Sequence of chain 1.A:
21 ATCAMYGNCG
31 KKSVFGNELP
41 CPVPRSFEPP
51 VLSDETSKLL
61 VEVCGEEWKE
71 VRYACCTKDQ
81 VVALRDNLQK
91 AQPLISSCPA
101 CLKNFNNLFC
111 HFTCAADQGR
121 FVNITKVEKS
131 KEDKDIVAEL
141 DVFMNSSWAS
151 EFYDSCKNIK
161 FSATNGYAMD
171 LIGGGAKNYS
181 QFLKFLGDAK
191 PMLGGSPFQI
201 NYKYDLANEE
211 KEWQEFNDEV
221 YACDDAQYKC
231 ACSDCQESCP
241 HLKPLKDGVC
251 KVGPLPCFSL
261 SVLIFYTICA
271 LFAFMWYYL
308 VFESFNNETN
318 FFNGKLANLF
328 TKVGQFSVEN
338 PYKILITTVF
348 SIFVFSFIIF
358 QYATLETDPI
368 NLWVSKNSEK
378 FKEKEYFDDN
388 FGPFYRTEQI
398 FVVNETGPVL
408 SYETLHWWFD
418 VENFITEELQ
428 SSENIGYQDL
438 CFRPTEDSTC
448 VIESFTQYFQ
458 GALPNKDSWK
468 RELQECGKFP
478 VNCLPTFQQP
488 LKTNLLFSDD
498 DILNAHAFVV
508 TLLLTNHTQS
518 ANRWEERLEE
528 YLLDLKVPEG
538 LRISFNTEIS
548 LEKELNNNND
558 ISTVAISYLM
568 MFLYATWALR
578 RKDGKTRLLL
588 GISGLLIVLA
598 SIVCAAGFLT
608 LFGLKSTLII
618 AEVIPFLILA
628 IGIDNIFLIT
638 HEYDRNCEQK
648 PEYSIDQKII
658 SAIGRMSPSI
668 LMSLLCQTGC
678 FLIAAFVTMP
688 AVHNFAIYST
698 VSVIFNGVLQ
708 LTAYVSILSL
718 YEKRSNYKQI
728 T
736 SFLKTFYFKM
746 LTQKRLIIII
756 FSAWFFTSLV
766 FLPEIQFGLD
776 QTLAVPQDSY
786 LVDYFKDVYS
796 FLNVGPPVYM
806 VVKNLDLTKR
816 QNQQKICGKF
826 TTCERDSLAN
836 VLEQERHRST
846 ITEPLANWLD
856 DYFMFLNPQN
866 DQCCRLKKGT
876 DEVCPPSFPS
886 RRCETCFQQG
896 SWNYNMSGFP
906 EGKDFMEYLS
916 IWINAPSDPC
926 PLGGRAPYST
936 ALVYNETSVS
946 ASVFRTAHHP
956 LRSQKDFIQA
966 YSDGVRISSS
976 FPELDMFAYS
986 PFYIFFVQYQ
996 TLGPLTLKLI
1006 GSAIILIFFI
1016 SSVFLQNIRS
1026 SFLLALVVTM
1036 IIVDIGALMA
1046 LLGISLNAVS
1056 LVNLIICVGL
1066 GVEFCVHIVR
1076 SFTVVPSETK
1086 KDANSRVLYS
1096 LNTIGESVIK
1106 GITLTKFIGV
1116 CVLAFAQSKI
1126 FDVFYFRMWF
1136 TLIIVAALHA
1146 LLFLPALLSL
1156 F

Binding-site contacts:
Ligand atom C9 contacts residue PHE109 of chain 1.A at 3.5 Å (hydrophobic).
Ligand atom C15 contacts residue PHE109 of chain 1.A at 4.1 Å (hydrophobic).
Ligand atom C21 contacts residue ALA91 of chain 1.A at 4.0 Å (hydrophobic).
Ligand atom C18 contacts residue GLY195 of chain 1.A at 3.5 Å.
Ligand atom C3 contacts residue PHE112 of chain 1.A at 3.9 Å (hydrophobic).
Ligand atom C8 contacts residue PHE109 of chain 1.A at 3.6 Å (hydrophobic).
Ligand atom C19 contacts residue GLY195 of chain 1.A at 4.1 Å.
Ligand atom C7 contacts residue SER196 of chain 1.A at 4.1 Å.
Ligand atom C7 contacts residue LEU186 of chain 1.A at 3.7 Å (hydrophobic).
Ligand atom C7 contacts residue PHE109 of chain 1.A at 4.1 Å (hydrophobic).
Ligand atom C28 contacts residue ILE172 of chain 1.A at 3.8 Å (hydrophobic).
Ligand atom C27 contacts residue LEU171 of chain 1.A at 4.1 Å (hydrophobic).
Ligand atom C11 contacts residue ASN87 of chain 1.A at 3.5 Å.
Ligand atom O1 contacts residue PHE112 of chain 1.A at 3.2 Å.
Ligand atom C22 contacts residue ILE172 of chain 1.A at 3.8 Å (hydrophobic).
Ligand atom O1 contacts residue THR113 of chain 1.A at 3.8 Å.
Ligand atom C1 contacts residue LEU84 of chain 1.A at 3.4 Å (hydrophobic).
Ligand atom C4 contacts residue SER196 of chain 1.A at 4.3 Å.
Ligand atom C19 contacts residue SER196 of chain 1.A at 4.2 Å.
Ligand atom C22 contacts residue ALA91 of chain 1.A at 3.8 Å (hydrophobic).
Ligand atom C6 contacts residue SER196 of chain 1.A at 3.7 Å.
Ligand atom C16 contacts residue LEU186 of chain 1.A at 3.7 Å (hydrophobic).
Ligand atom C6 contacts residue LEU186 of chain 1.A at 4.2 Å (hydrophobic).
Ligand atom C2 contacts residue LEU84 of chain 1.A at 3.7 Å (hydrophobic).
Ligand atom C24 contacts residue LEU171 of chain 1.A at 4.0 Å (hydrophobic).
Ligand atom C14 contacts residue PHE109 of chain 1.A at 3.6 Å (hydrophobic).
Ligand atom C11 contacts residue GLY194 of chain 1.A at 4.2 Å.
Ligand atom C26 contacts residue LEU193 of chain 1.A at 4.1 Å (hydrophobic).
Ligand atom C23 contacts residue LEU171 of chain 1.A at 3.9 Å (hydrophobic).
Ligand atom C1 contacts residue PHE109 of chain 1.A at 4.0 Å (hydrophobic).
Ligand atom C24 contacts residue ILE172 of chain 1.A at 4.1 Å (hydrophobic).
Ligand atom C19 contacts residue ASN87 of chain 1.A at 3.9 Å.
Ligand atom C18 contacts residue GLY194 of chain 1.A at 3.3 Å.
Ligand atom C21 contacts residue LYS90 of chain 1.A at 3.7 Å.
Ligand atom C12 contacts residue ASN87 of chain 1.A at 3.8 Å.
Ligand atom C15 contacts residue LEU186 of chain 1.A at 3.6 Å (hydrophobic).
Ligand atom C5 contacts residue SER196 of chain 1.A at 4.1 Å.
Ligand atom C28 contacts residue PHE185 of chain 1.A at 3.9 Å (hydrophobic).
Ligand atom C23 contacts residue ILE172 of chain 1.A at 3.6 Å (hydrophobic).
Ligand atom C20 contacts residue ALA91 of chain 1.A at 4.2 Å (hydrophobic).

This small molecule binds to this protein.
Small molecule (SMILES): CC(C)[C@@H](C)/C=C/[C@@H](C)[C@H]1CC[C@H]2C3=CC=C4C[C@@H](O)CC[C@]4(C)[C@H]3CC[C@]12C